Binding-site contacts:
Ligand atom O10 contacts residue ILE42 of chain 1.A at 3.9 Å.
Ligand atom C2 contacts residue TYR95 of chain 1.A at 4.1 Å (hydrophobic).
Ligand atom O17 contacts residue ALA85 of chain 1.A at 4.1 Å.
Ligand atom C15 contacts residue VAL38 of chain 1.A at 4.0 Å (hydrophobic).
Ligand atom O17 contacts residue ASN89 of chain 1.A at 3.0 Å (h-bond).
Ligand atom C16 contacts residue ALA85 of chain 1.A at 3.6 Å (hydrophobic).
Ligand atom S5 contacts residue ASN89 of chain 1.A at 3.8 Å.
Ligand atom C9 contacts residue ILE42 of chain 1.A at 4.0 Å (hydrophobic).
Ligand atom C15 contacts residue ALA85 of chain 1.A at 4.3 Å (hydrophobic).
Ligand atom N3 contacts residue VAL38 of chain 1.A at 4.4 Å.
Ligand atom C7 contacts residue ALA43 of chain 1.A at 4.3 Å (hydrophobic).
Ligand atom C15 contacts residue TYR95 of chain 1.A at 4.5 Å (hydrophobic).
Ligand atom C7 contacts residue TYR95 of chain 1.A at 4.0 Å (hydrophobic).
Ligand atom C16 contacts residue PHE33 of chain 1.A at 4.0 Å (hydrophobic).
Ligand atom C12 contacts residue TYR95 of chain 1.A at 3.7 Å (hydrophobic).
Ligand atom C16 contacts residue PHE34 of chain 1.A at 3.4 Å (hydrophobic).
Ligand atom C2 contacts residue PHE33 of chain 1.A at 3.8 Å (hydrophobic).
Ligand atom C1 contacts residue PHE33 of chain 1.A at 3.1 Å (hydrophobic).
Ligand atom C12 contacts residue ILE42 of chain 1.A at 4.2 Å (hydrophobic).
Ligand atom C15 contacts residue PHE33 of chain 1.A at 4.3 Å (hydrophobic).
Ligand atom C4 contacts residue VAL38 of chain 1.A at 3.9 Å (hydrophobic).
Ligand atom O17 contacts residue VAL38 of chain 1.A at 4.3 Å.
Ligand atom C15 contacts residue ASN89 of chain 1.A at 3.8 Å.
Ligand atom C8 contacts residue ILE42 of chain 1.A at 3.4 Å (hydrophobic).
Ligand atom S5 contacts residue VAL38 of chain 1.A at 4.3 Å.
Ligand atom C4 contacts residue TYR95 of chain 1.A at 4.0 Å (hydrophobic).
Ligand atom C13 contacts residue TYR95 of chain 1.A at 3.5 Å (hydrophobic).
Ligand atom C14 contacts residue TYR95 of chain 1.A at 4.3 Å (hydrophobic).
Ligand atom N3 contacts residue TYR95 of chain 1.A at 3.6 Å.
Ligand atom C14 contacts residue PHE33 of chain 1.A at 3.6 Å (hydrophobic).
Ligand atom C6 contacts residue TYR95 of chain 1.A at 3.5 Å (hydrophobic).
Ligand atom S5 contacts residue TYR95 of chain 1.A at 3.9 Å.
Ligand atom C1 contacts residue PHE36 of chain 1.A at 3.5 Å (hydrophobic).
Ligand atom C4 contacts residue PHE33 of chain 1.A at 4.4 Å (hydrophobic).
Ligand atom C14 contacts residue VAL38 of chain 1.A at 3.7 Å (hydrophobic).
Ligand atom C9 contacts residue TYR95 of chain 1.A at 4.3 Å (hydrophobic).
Ligand atom C7 contacts residue ILE42 of chain 1.A at 4.2 Å (hydrophobic).
Ligand atom C1 contacts residue VAL38 of chain 1.A at 3.9 Å (hydrophobic).

Sequence of chain 1.A:
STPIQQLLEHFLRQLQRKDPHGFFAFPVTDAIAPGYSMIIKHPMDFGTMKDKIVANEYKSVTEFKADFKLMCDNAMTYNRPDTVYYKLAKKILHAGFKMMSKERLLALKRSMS

The small molecule below binds the protein below.
Small molecule (SMILES): CCN1/C(=C/C(C)=O)Sc2ccc(OC)cc21